Sequence of chain 1.A:
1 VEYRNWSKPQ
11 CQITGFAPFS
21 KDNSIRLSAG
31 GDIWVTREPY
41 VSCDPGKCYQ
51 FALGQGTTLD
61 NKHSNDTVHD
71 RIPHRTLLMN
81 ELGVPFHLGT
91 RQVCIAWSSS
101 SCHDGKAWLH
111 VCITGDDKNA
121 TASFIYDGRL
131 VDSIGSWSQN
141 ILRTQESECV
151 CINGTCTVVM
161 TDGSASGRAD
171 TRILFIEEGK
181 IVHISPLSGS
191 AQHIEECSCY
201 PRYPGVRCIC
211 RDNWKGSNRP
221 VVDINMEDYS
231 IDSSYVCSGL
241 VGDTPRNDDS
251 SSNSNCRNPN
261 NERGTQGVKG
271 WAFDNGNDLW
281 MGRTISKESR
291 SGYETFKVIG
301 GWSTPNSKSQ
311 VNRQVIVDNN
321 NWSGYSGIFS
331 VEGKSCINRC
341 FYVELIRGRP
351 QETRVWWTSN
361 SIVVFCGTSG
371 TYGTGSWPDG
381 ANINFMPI

The small molecule below binds the protein below.
Small molecule (SMILES): CC(=O)N[C@H]1[C@H](O[C@H]2[C@H](O)[C@@H](NC(C)=O)CO[C@@H]2CO)O[C@H](CO)[C@@H](O)[C@@H]1O

Binding-site contacts:
Ligand atom C2 contacts residue TRP356 of chain 1.A at 4.0 Å (hydrophobic).
Ligand atom C4 contacts residue ASN65 of chain 1.A at 4.2 Å.
Ligand atom C3 contacts residue TRP356 of chain 1.A at 3.8 Å (hydrophobic).
Ligand atom O4 contacts residue TRP356 of chain 1.A at 3.8 Å.
Ligand atom C2 contacts residue ASN65 of chain 1.A at 2.4 Å.
Ligand atom O7 contacts residue ASN65 of chain 1.A at 3.8 Å.
Ligand atom C7 contacts residue TRP356 of chain 1.A at 4.1 Å (hydrophobic).
Ligand atom O7 contacts residue TRP356 of chain 1.A at 3.8 Å.
Ligand atom C5 contacts residue TRP356 of chain 1.A at 3.9 Å (hydrophobic).
Ligand atom C1 contacts residue TRP356 of chain 1.A at 3.7 Å (hydrophobic).
Ligand atom C3 contacts residue ASN65 of chain 1.A at 3.8 Å.
Ligand atom C4 contacts residue TRP356 of chain 1.A at 4.2 Å (hydrophobic).
Ligand atom C8 contacts residue ILE388 of chain 1.A at 3.6 Å (hydrophobic).
Ligand atom C8 contacts residue TRP356 of chain 1.A at 3.6 Å (hydrophobic).
Ligand atom C5 contacts residue ASN65 of chain 1.A at 3.6 Å.
Ligand atom C7 contacts residue ASN65 of chain 1.A at 3.5 Å.
Ligand atom O5 contacts residue TRP356 of chain 1.A at 4.3 Å.
Ligand atom O3 contacts residue TRP356 of chain 1.A at 4.2 Å.
Ligand atom C1 contacts residue ASN65 of chain 1.A at 1.4 Å.
Ligand atom N2 contacts residue ASN65 of chain 1.A at 2.8 Å (h-bond).
Ligand atom N2 contacts residue TRP356 of chain 1.A at 3.5 Å.
Ligand atom O5 contacts residue ASN65 of chain 1.A at 2.4 Å (h-bond).